Sequence of chain 15.C:
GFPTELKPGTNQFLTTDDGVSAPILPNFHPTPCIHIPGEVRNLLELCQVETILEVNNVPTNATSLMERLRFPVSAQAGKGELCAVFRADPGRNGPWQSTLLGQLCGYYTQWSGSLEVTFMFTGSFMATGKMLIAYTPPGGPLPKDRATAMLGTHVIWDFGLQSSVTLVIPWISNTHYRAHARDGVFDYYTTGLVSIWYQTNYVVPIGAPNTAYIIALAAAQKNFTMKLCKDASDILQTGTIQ

Sequence of chain 14.C:
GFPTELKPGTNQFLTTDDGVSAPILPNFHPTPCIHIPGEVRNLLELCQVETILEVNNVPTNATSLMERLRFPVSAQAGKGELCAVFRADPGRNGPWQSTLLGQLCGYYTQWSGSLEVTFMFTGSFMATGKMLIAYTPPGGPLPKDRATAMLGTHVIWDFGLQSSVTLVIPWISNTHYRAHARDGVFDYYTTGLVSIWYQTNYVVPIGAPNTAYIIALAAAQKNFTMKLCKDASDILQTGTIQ

Binding-site contacts:
Ligand atom CAJ contacts residue PHE155 of chain 14.A at 3.7 Å (hydrophobic).
Ligand atom CAR contacts residue TYR201 of chain 14.A at 3.4 Å (hydrophobic).
Ligand atom OAW contacts residue MET195 of chain 14.A at 3.2 Å.
Ligand atom NBD contacts residue TRP203 of chain 14.A at 3.2 Å.
Ligand atom CAI contacts residue PHE135 of chain 14.A at 3.7 Å (hydrophobic).
Ligand atom CAS contacts residue TRP203 of chain 14.A at 3.4 Å (hydrophobic).
Ligand atom CAA contacts residue TYR153 of chain 14.A at 3.9 Å (hydrophobic).
Ligand atom CAE contacts residue ASN228 of chain 14.A at 3.4 Å.
Ligand atom CAF contacts residue ASP112 of chain 14.A at 3.6 Å.
Ligand atom CAG contacts residue ASN228 of chain 14.A at 3.2 Å.
Ligand atom CAN contacts residue PHE135 of chain 14.A at 3.7 Å (hydrophobic).
Ligand atom CAH contacts residue ASP112 of chain 14.A at 3.4 Å.
Ligand atom OAC contacts residue ILE113 of chain 14.A at 3.3 Å (h-bond).
Ligand atom NBD contacts residue ASN228 of chain 14.A at 3.9 Å.
Ligand atom CAO contacts residue ILE111 of chain 14.A at 3.8 Å (hydrophobic).
Ligand atom CAH contacts residue THR114 of chain 14.A at 3.8 Å.
Ligand atom CAA contacts residue SER178 of chain 14.A at 3.5 Å.
Ligand atom CAX contacts residue TRP203 of chain 14.A at 3.5 Å (hydrophobic).
Ligand atom CAA contacts residue VAL179 of chain 14.A at 3.4 Å (hydrophobic).
Ligand atom NAT contacts residue PHE155 of chain 14.A at 3.9 Å.
Ligand atom CAL contacts residue PHE155 of chain 14.A at 3.7 Å (hydrophobic).
Ligand atom CAM contacts residue PRO177 of chain 14.A at 3.7 Å (hydrophobic).
Ligand atom OAC contacts residue ASP112 of chain 14.A at 3.7 Å.
Ligand atom CAJ contacts residue ILE24 of chain 14.C at 3.9 Å (hydrophobic).
Ligand atom CAK contacts residue PHE135 of chain 14.A at 3.7 Å (hydrophobic).
Ligand atom CAF contacts residue THR114 of chain 14.A at 3.6 Å.
Ligand atom OAC contacts residue TRP203 of chain 14.A at 3.9 Å.
Ligand atom CAI contacts residue VAL192 of chain 14.A at 3.8 Å (hydrophobic).
Ligand atom CAA contacts residue PRO177 of chain 14.A at 3.2 Å (hydrophobic).
Ligand atom CAE contacts residue GLN202 of chain 14.A at 3.4 Å.
Ligand atom CAN contacts residue ILE111 of chain 14.A at 3.6 Å (hydrophobic).
Ligand atom CAG contacts residue GLN202 of chain 14.A at 3.4 Å.
Ligand atom CAS contacts residue ASN228 of chain 14.A at 3.8 Å.
Ligand atom NBC contacts residue TRP203 of chain 14.A at 3.8 Å.
Ligand atom CBA contacts residue TRP203 of chain 14.A at 3.5 Å (hydrophobic).
Ligand atom CBA contacts residue ASN228 of chain 14.A at 3.7 Å.
Ligand atom CAD contacts residue PHE137 of chain 14.A at 3.8 Å (hydrophobic).
Ligand atom CAG contacts residue TRP203 of chain 14.A at 3.7 Å (hydrophobic).
Ligand atom CAM contacts residue PHE155 of chain 14.A at 3.8 Å (hydrophobic).
Ligand atom CAS contacts residue TYR201 of chain 14.A at 3.6 Å (hydrophobic).

A small-molecule ligand and the protein it binds are described below.
Small molecule (SMILES): CCO/N=C/c1ccc(OCC[C@@H](C)CCN2CCN(c3ccncc3)C2=O)cc1

Sequence of chain 14.A:
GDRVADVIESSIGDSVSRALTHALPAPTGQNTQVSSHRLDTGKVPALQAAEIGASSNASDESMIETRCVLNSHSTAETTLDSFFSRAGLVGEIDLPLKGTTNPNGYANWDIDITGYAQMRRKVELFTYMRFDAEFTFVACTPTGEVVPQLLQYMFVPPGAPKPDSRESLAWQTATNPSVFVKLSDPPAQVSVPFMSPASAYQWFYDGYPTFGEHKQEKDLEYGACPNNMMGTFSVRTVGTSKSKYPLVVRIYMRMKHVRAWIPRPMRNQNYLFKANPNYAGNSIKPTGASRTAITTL